Binding-site contacts:
Ligand atom O1 contacts residue NAD1 of chain 4.D at 3.6 Å.
Ligand atom C3 contacts residue MET205 of chain 4.A at 4.4 Å (hydrophobic).
Ligand atom C8 contacts residue TYR155 of chain 4.A at 3.9 Å (hydrophobic).
Ligand atom C8 contacts residue TYR189 of chain 4.A at 3.9 Å (hydrophobic).
Ligand atom C7 contacts residue LEU152 of chain 4.A at 3.8 Å (hydrophobic).
Ligand atom C6 contacts residue ALA93 of chain 4.A at 3.5 Å (hydrophobic).
Ligand atom C7 contacts residue ALA93 of chain 4.A at 3.6 Å (hydrophobic).
Ligand atom C6 contacts residue ASN95 of chain 4.A at 3.1 Å.
Ligand atom C5 contacts residue ASN95 of chain 4.A at 3.2 Å.
Ligand atom C2 contacts residue TYR189 of chain 4.A at 4.3 Å (hydrophobic).
Ligand atom C6 contacts residue LEU152 of chain 4.A at 3.7 Å (hydrophobic).
Ligand atom C1 contacts residue TYR189 of chain 4.A at 4.1 Å (hydrophobic).
Ligand atom C8 contacts residue NAD1 of chain 4.D at 4.0 Å.
Ligand atom C1 contacts residue TYR155 of chain 4.A at 4.4 Å (hydrophobic).
Ligand atom C8 contacts residue LEU152 of chain 4.A at 3.8 Å (hydrophobic).
Ligand atom C7 contacts residue ASN95 of chain 4.A at 4.4 Å.
Ligand atom O1 contacts residue TYR155 of chain 4.A at 3.2 Å (h-bond).
Ligand atom C3 contacts residue TYR189 of chain 4.A at 3.8 Å (hydrophobic).
Ligand atom C8 contacts residue GLU144 of chain 4.A at 4.1 Å.
Ligand atom C1 contacts residue NAD1 of chain 4.D at 3.8 Å.

A small-molecule ligand and the protein it binds are described below.
Small molecule (SMILES): C[C@@H](O)c1ccccc1

Sequence of chain 4.A:
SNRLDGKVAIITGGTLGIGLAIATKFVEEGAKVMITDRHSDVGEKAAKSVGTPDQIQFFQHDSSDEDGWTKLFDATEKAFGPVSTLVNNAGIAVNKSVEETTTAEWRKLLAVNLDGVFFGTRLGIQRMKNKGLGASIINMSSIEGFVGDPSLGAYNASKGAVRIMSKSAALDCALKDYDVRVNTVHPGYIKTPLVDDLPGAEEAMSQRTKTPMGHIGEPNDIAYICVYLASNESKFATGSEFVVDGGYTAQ